Binding-site contacts:
Ligand atom C8 contacts residue VAL266 of chain 1.A at 3.8 Å (hydrophobic).
Ligand atom C1 contacts residue GLU265 of chain 1.A at 4.5 Å.
Ligand atom C4 contacts residue ASN269 of chain 1.A at 4.2 Å.
Ligand atom O5 contacts residue ASN269 of chain 1.A at 2.4 Å (h-bond).
Ligand atom C7 contacts residue ASN269 of chain 1.A at 3.2 Å.
Ligand atom C3 contacts residue ASN269 of chain 1.A at 3.8 Å.
Ligand atom C7 contacts residue GLU265 of chain 1.A at 4.3 Å.
Ligand atom C1 contacts residue ASN269 of chain 1.A at 1.4 Å.
Ligand atom C2 contacts residue ASN269 of chain 1.A at 2.5 Å.
Ligand atom N2 contacts residue GLU265 of chain 1.A at 4.3 Å.
Ligand atom C8 contacts residue GLU265 of chain 1.A at 4.0 Å.
Ligand atom C8 contacts residue ASN269 of chain 1.A at 4.4 Å.
Ligand atom N2 contacts residue ASN269 of chain 1.A at 2.9 Å (h-bond).
Ligand atom O7 contacts residue ASN269 of chain 1.A at 3.1 Å (h-bond).
Ligand atom C5 contacts residue ASN269 of chain 1.A at 3.7 Å.
Ligand atom C8 contacts residue HIS262 of chain 1.A at 4.1 Å.

Sequence of chain 1.A:
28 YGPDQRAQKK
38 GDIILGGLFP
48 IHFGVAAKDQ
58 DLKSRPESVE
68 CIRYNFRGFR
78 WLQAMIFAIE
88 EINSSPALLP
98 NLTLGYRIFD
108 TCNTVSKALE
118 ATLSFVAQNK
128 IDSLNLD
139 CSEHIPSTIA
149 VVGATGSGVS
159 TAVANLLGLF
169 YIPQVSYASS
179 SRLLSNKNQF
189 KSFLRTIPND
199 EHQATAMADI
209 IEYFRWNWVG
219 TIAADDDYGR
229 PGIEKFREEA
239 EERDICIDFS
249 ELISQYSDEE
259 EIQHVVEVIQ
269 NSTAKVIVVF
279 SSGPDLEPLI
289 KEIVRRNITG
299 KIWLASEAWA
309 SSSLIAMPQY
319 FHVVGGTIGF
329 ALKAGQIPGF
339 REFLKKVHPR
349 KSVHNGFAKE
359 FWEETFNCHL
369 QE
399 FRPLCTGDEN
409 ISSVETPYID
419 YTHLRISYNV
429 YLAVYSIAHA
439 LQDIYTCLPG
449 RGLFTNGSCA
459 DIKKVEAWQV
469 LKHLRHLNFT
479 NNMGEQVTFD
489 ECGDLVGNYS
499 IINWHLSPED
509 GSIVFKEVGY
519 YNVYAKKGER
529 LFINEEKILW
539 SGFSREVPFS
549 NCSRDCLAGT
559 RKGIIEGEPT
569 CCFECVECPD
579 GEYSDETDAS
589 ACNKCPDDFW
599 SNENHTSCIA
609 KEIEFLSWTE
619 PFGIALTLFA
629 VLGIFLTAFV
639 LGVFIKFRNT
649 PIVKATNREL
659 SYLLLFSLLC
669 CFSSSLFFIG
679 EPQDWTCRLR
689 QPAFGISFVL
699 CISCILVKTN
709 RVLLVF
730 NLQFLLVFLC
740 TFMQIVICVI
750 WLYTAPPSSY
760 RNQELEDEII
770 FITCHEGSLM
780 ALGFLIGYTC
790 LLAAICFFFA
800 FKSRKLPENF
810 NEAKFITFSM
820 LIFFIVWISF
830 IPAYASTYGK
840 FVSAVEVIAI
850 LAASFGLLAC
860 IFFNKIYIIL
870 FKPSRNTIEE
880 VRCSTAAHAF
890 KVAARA

This small molecule binds to this protein.
Small molecule (SMILES): CC(=O)N[C@H]1[C@H](O[C@H]2[C@H](O)[C@@H](NC(C)=O)CO[C@@H]2CO)O[C@H](CO)[C@@H](O)[C@@H]1O